A protein and the small-molecule ligand that binds it are described below.
Small molecule (SMILES): CC(C)(C)NC(=O)Cc1ccc(Nc2nc(-c3ccccc3)nc3c2S(=O)(=O)CCC3)cc1

Sequence of chain 1.A:
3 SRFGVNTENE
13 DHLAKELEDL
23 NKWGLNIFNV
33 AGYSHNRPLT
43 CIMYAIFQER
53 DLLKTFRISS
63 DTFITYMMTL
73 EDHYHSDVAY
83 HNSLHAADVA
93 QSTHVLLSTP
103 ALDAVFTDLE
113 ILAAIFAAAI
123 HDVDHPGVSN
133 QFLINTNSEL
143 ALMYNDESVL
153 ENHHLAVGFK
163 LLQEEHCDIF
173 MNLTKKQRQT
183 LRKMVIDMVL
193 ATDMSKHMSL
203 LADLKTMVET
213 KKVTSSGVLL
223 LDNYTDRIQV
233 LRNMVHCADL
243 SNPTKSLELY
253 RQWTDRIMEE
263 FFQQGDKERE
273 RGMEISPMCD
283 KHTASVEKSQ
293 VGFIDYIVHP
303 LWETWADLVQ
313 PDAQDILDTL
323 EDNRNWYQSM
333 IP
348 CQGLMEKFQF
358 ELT

Binding-site contacts:
Ligand atom C25 contacts residue GLU358 of chain 1.A at 3.1 Å.
Ligand atom C9 contacts residue GLN292 of chain 1.A at 3.6 Å.
Ligand atom C7 contacts residue PHE355 of chain 1.A at 3.9 Å (hydrophobic).
Ligand atom C9 contacts residue PHE295 of chain 1.A at 3.5 Å (hydrophobic).
Ligand atom C17 contacts residue ILE259 of chain 1.A at 3.8 Å (hydrophobic).
Ligand atom C15 contacts residue MET196 of chain 1.A at 3.7 Å (hydrophobic).
Ligand atom O2 contacts residue TYR82 of chain 1.A at 2.9 Å (h-bond).
Ligand atom C10 contacts residue PHE295 of chain 1.A at 3.5 Å (hydrophobic).
Ligand atom O1 contacts residue ASN244 of chain 1.A at 3.6 Å.
Ligand atom N1 contacts residue GLN292 of chain 1.A at 2.9 Å (h-bond).
Ligand atom C3 contacts residue PHE263 of chain 1.A at 3.9 Å (hydrophobic).
Ligand atom C12 contacts residue THR256 of chain 1.A at 3.5 Å.
Ligand atom N2 contacts residue PHE295 of chain 1.A at 3.5 Å.
Ligand atom O1 contacts residue PHE295 of chain 1.A at 3.9 Å.
Ligand atom C1 contacts residue PHE295 of chain 1.A at 3.5 Å (hydrophobic).
Ligand atom C6 contacts residue MET352 of chain 1.A at 3.5 Å (hydrophobic).
Ligand atom C23 contacts residue PHE355 of chain 1.A at 3.6 Å (hydrophobic).
Ligand atom C7 contacts residue MET352 of chain 1.A at 3.6 Å (hydrophobic).
Ligand atom C3 contacts residue PHE295 of chain 1.A at 3.8 Å (hydrophobic).
Ligand atom N4 contacts residue PHE263 of chain 1.A at 3.9 Å.
Ligand atom C24 contacts residue PHE263 of chain 1.A at 3.8 Å (hydrophobic).
Ligand atom S1 contacts residue ASN244 of chain 1.A at 3.7 Å.
Ligand atom C11 contacts residue TYR82 of chain 1.A at 3.8 Å (hydrophobic).
Ligand atom O2 contacts residue ASN244 of chain 1.A at 3.8 Å.
Ligand atom C2 contacts residue PHE295 of chain 1.A at 3.6 Å (hydrophobic).
Ligand atom N1 contacts residue PHE295 of chain 1.A at 3.5 Å.
Ligand atom C11 contacts residue ASN244 of chain 1.A at 3.1 Å.
Ligand atom C5 contacts residue SER291 of chain 1.A at 3.5 Å.
Ligand atom C8 contacts residue PHE295 of chain 1.A at 3.6 Å (hydrophobic).
Ligand atom C6 contacts residue LEU351 of chain 1.A at 3.7 Å (hydrophobic).
Ligand atom C13 contacts residue THR256 of chain 1.A at 3.6 Å.
Ligand atom S1 contacts residue TYR82 of chain 1.A at 3.8 Å.
Ligand atom C9 contacts residue ILE259 of chain 1.A at 3.9 Å (hydrophobic).
Ligand atom C12 contacts residue TYR252 of chain 1.A at 3.8 Å (hydrophobic).
Ligand atom N3 contacts residue PHE295 of chain 1.A at 3.9 Å.
Ligand atom C2 contacts residue GLN292 of chain 1.A at 3.9 Å.
Ligand atom C13 contacts residue GLN292 of chain 1.A at 3.3 Å.
Ligand atom O3 contacts residue PHE355 of chain 1.A at 3.7 Å.
Ligand atom C5 contacts residue LEU351 of chain 1.A at 3.8 Å (hydrophobic).
Ligand atom C4 contacts residue GLN292 of chain 1.A at 3.3 Å.